Sequence of chain 25.A:
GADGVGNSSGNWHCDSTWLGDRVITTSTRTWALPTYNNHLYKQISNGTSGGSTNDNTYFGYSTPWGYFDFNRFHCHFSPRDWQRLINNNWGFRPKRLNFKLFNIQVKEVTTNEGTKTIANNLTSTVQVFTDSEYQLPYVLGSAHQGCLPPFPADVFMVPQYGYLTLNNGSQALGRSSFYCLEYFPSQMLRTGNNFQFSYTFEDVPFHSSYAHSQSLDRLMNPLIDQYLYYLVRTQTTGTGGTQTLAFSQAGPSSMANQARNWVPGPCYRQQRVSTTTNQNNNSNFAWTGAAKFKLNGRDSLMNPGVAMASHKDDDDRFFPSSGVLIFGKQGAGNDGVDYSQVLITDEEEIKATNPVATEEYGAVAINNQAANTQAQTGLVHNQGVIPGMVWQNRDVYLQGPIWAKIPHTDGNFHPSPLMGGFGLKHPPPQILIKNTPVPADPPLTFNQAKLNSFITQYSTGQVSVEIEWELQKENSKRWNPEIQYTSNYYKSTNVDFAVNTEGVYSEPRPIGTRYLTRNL

Sequence of chain 26.A:
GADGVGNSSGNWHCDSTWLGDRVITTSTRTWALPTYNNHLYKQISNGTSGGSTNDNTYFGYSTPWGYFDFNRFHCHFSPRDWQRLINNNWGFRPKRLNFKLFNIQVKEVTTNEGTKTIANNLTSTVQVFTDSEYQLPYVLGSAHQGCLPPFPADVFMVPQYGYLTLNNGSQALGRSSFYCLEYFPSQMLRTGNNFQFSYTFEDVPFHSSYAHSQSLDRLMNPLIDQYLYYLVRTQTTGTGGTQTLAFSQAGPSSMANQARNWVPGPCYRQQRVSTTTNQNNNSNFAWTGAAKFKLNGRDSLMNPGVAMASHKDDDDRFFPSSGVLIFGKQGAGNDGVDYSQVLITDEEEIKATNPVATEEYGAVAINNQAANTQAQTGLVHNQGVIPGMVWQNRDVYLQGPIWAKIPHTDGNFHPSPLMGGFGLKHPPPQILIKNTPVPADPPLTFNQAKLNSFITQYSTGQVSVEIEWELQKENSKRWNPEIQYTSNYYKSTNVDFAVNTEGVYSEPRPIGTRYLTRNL

Binding-site contacts:
Ligand atom N7 contacts residue HIS630 of chain 26.A at 4.1 Å.
Ligand atom C5 contacts residue PRO631 of chain 26.A at 4.2 Å (hydrophobic).
Ligand atom N3 contacts residue GLY639 of chain 26.A at 4.3 Å.
Ligand atom C2 contacts residue VAL420 of chain 26.A at 4.3 Å (hydrophobic).
Ligand atom C5 contacts residue SER632 of chain 26.A at 4.1 Å.
Ligand atom C5 contacts residue PRO421 of chain 26.A at 4.1 Å (hydrophobic).
Ligand atom N1 contacts residue PRO421 of chain 26.A at 4.3 Å.
Ligand atom N6 contacts residue SER632 of chain 26.A at 3.3 Å (h-bond).
Ligand atom C2 contacts residue GLY639 of chain 26.A at 3.1 Å.
Ligand atom N7 contacts residue ASN609 of chain 26.A at 3.8 Å.
Ligand atom N1 contacts residue PHE638 of chain 26.A at 4.3 Å.
Ligand atom O1P contacts residue LYS641 of chain 25.A at 4.0 Å.
Ligand atom C2' contacts residue HIS630 of chain 26.A at 3.2 Å.
Ligand atom N6 contacts residue GLY639 of chain 26.A at 3.6 Å (h-bond).
Ligand atom N9 contacts residue HIS630 of chain 26.A at 4.2 Å.
Ligand atom O2P contacts residue ASP626 of chain 25.A at 4.2 Å.
Ligand atom N7 contacts residue SER632 of chain 26.A at 4.1 Å.
Ligand atom C4 contacts residue PRO421 of chain 26.A at 4.3 Å (hydrophobic).
Ligand atom N9 contacts residue PRO421 of chain 26.A at 4.4 Å.
Ligand atom C6 contacts residue PRO631 of chain 26.A at 3.9 Å (hydrophobic).
Ligand atom C4 contacts residue PRO631 of chain 26.A at 4.0 Å (hydrophobic).
Ligand atom N6 contacts residue PHE638 of chain 26.A at 3.9 Å.
Ligand atom C2 contacts residue PRO421 of chain 26.A at 4.5 Å (hydrophobic).
Ligand atom N1 contacts residue VAL420 of chain 26.A at 3.7 Å.
Ligand atom N7 contacts residue PRO421 of chain 26.A at 4.2 Å.
Ligand atom C6 contacts residue PRO421 of chain 26.A at 4.1 Å (hydrophobic).
Ligand atom C1' contacts residue HIS630 of chain 26.A at 4.0 Å.
Ligand atom N1 contacts residue PRO631 of chain 26.A at 3.5 Å (h-bond).
Ligand atom C1' contacts residue PRO631 of chain 26.A at 4.3 Å (hydrophobic).
Ligand atom C6 contacts residue SER632 of chain 26.A at 3.9 Å.
Ligand atom C8 contacts residue PRO421 of chain 26.A at 4.3 Å (hydrophobic).
Ligand atom C6 contacts residue GLY639 of chain 26.A at 3.8 Å.
Ligand atom C8 contacts residue HIS630 of chain 26.A at 3.3 Å.
Ligand atom C2 contacts residue PRO631 of chain 26.A at 3.3 Å (hydrophobic).
Ligand atom C3' contacts residue HIS630 of chain 26.A at 4.4 Å.
Ligand atom N6 contacts residue GLY637 of chain 26.A at 3.7 Å.
Ligand atom C6 contacts residue VAL420 of chain 26.A at 4.0 Å (hydrophobic).
Ligand atom N3 contacts residue PRO631 of chain 26.A at 3.6 Å.
Ligand atom N6 contacts residue VAL420 of chain 26.A at 4.0 Å.
Ligand atom N1 contacts residue GLY639 of chain 26.A at 3.1 Å (h-bond).

The small molecule below binds the protein below.
Small molecule (SMILES): Nc1ncnc2c1ncn2[C@H]1C[C@H](O)[C@@H](COP(=O)(O)O)O1